Binding-site contacts:
Ligand atom N05 contacts residue GLN94 of chain 1.A at 3.6 Å.
Ligand atom C04 contacts residue GLN94 of chain 1.A at 3.7 Å.
Ligand atom C10 contacts residue GLN94 of chain 1.A at 4.0 Å.
Ligand atom CL1 contacts residue LEU93 of chain 1.A at 4.2 Å.
Ligand atom C10 contacts residue LEU90 of chain 1.A at 4.4 Å (hydrophobic).
Ligand atom C06 contacts residue LEU90 of chain 1.A at 3.9 Å (hydrophobic).
Ligand atom C07 contacts residue LEU90 of chain 1.A at 4.3 Å (hydrophobic).
Ligand atom CL2 contacts residue PHE62 of chain 1.A at 4.3 Å.
Ligand atom C06 contacts residue GLN94 of chain 1.A at 4.1 Å.
Ligand atom CL2 contacts residue TRP65 of chain 1.A at 3.3 Å.
Ligand atom N05 contacts residue ALA91 of chain 1.A at 4.1 Å.
Ligand atom N05 contacts residue LEU90 of chain 1.A at 2.8 Å (h-bond).
Ligand atom O08 contacts residue LEU90 of chain 1.A at 3.7 Å.
Ligand atom CL1 contacts residue GLU97 of chain 1.A at 4.3 Å.
Ligand atom CL2 contacts residue ARG60 of chain 1.A at 4.4 Å.
Ligand atom C03 contacts residue GLN94 of chain 1.A at 4.0 Å.
Ligand atom O08 contacts residue ALA91 of chain 1.A at 3.6 Å.
Ligand atom C03 contacts residue LEU90 of chain 1.A at 3.3 Å (hydrophobic).
Ligand atom CL2 contacts residue MET59 of chain 1.A at 3.5 Å.
Ligand atom CL1 contacts residue MET59 of chain 1.A at 3.5 Å.
Ligand atom C03 contacts residue LEU93 of chain 1.A at 4.2 Å (hydrophobic).
Ligand atom N09 contacts residue GLN94 of chain 1.A at 4.2 Å.
Ligand atom C12 contacts residue TRP65 of chain 1.A at 3.9 Å (hydrophobic).
Ligand atom C02 contacts residue MET59 of chain 1.A at 4.3 Å (hydrophobic).
Ligand atom C11 contacts residue TRP65 of chain 1.A at 3.8 Å (hydrophobic).
Ligand atom C04 contacts residue LEU90 of chain 1.A at 3.3 Å (hydrophobic).
Ligand atom O08 contacts residue GLN94 of chain 1.A at 4.4 Å.

Sequence of chain 1.A:
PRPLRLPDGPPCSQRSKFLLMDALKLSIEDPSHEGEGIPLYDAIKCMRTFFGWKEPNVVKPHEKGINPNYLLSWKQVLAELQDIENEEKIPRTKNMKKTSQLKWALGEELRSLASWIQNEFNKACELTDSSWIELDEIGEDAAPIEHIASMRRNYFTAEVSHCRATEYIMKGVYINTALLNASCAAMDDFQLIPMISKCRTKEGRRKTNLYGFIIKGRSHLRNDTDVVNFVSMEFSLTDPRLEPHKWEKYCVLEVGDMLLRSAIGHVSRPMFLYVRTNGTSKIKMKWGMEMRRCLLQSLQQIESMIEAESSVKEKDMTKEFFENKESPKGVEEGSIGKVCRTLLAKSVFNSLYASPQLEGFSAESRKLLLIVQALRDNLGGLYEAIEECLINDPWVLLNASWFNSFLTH

A protein and the small-molecule ligand that binds it are described below.
Small molecule (SMILES): OCc1nc2cc(Cl)c(Cl)cc2[nH]1